A protein and the small-molecule ligand that binds it are described below.
Small molecule (SMILES): Cc1c(O)cccc1C(=O)N[C@@H](CSc1ccccc1)[C@H](O)CN1C[C@H]2CCCC[C@H]2C[C@H]1C(=O)NC(C)(C)C

Binding-site contacts:
Ligand atom C19 contacts residue ASP25 of chain 1.B at 3.5 Å.
Ligand atom C34 contacts residue ALA28 of chain 1.A at 3.7 Å (hydrophobic).
Ligand atom O25 contacts residue GLY49 of chain 1.A at 3.8 Å.
Ligand atom N7 contacts residue GLY27 of chain 1.B at 3.6 Å.
Ligand atom C8 contacts residue GLY27 of chain 1.B at 3.6 Å.
Ligand atom C4 contacts residue GLY49 of chain 1.B at 3.5 Å.
Ligand atom C5 contacts residue THR80 of chain 1.A at 3.7 Å.
Ligand atom C39 contacts residue ALA28 of chain 1.A at 3.5 Å (hydrophobic).
Ligand atom C9 contacts residue GLY49 of chain 1.B at 3.6 Å.
Ligand atom O21 contacts residue ALA28 of chain 1.A at 3.8 Å.
Ligand atom C5 contacts residue ILE50 of chain 1.B at 3.4 Å (hydrophobic).
Ligand atom C4 contacts residue ILE50 of chain 1.B at 3.6 Å (hydrophobic).
Ligand atom C18 contacts residue GLY27 of chain 1.B at 3.5 Å.
Ligand atom C80 contacts residue ARG8 of chain 1.B at 3.5 Å.
Ligand atom C18 contacts residue ASP25 of chain 1.B at 3.6 Å.
Ligand atom O21 contacts residue ASP25 of chain 1.B at 2.7 Å (salt-bridge).
Ligand atom C80 contacts residue VAL82 of chain 1.B at 3.5 Å (hydrophobic).
Ligand atom C14 contacts residue ILE50 of chain 1.A at 3.4 Å (hydrophobic).
Ligand atom C9 contacts residue GLY48 of chain 1.B at 3.8 Å.
Ligand atom O21 contacts residue ASP25 of chain 1.A at 2.6 Å (salt-bridge).
Ligand atom C23 contacts residue ASP25 of chain 1.B at 3.0 Å.
Ligand atom C10 contacts residue GLY27 of chain 1.B at 3.4 Å.
Ligand atom O17 contacts residue GLY49 of chain 1.B at 3.5 Å.
Ligand atom C15 contacts residue ILE50 of chain 1.A at 3.5 Å (hydrophobic).
Ligand atom C81 contacts residue ARG8 of chain 1.B at 3.7 Å.
Ligand atom C30 contacts residue GLY27 of chain 1.A at 3.7 Å.
Ligand atom C32 contacts residue ASP29 of chain 1.A at 3.5 Å.
Ligand atom C82 contacts residue GLY27 of chain 1.A at 3.6 Å.
Ligand atom C15 contacts residue GLY48 of chain 1.B at 3.4 Å.
Ligand atom O21 contacts residue GLY27 of chain 1.A at 3.4 Å.
Ligand atom C33 contacts residue ASN30 of chain 1.A at 3.5 Å.
Ligand atom C18 contacts residue ASP25 of chain 1.A at 3.8 Å.
Ligand atom C33 contacts residue ASP29 of chain 1.A at 3.6 Å.
Ligand atom N22 contacts residue GLY27 of chain 1.A at 3.3 Å (h-bond).
Ligand atom C10 contacts residue ASP25 of chain 1.A at 3.4 Å.
Ligand atom O38 contacts residue ASN30 of chain 1.A at 2.6 Å (h-bond).
Ligand atom C19 contacts residue ASP25 of chain 1.A at 3.2 Å.
Ligand atom C4 contacts residue PRO81 of chain 1.A at 3.4 Å (hydrophobic).
Ligand atom C32 contacts residue ASN30 of chain 1.A at 3.5 Å.
Ligand atom C1 contacts residue ILE84 of chain 1.A at 3.7 Å (hydrophobic).

Sequence of chain 1.B:
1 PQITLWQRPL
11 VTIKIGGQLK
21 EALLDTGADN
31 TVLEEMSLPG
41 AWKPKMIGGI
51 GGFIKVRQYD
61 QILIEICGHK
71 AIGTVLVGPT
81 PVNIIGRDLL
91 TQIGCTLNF

Sequence of chain 1.A:
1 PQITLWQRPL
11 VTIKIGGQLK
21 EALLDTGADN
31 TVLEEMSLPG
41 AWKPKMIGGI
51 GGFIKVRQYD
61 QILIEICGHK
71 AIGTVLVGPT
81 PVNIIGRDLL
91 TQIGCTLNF